Binding-site contacts:
Ligand atom C7 contacts residue ASN398 of chain 1.D at 4.0 Å.
Ligand atom C1 contacts residue ASN398 of chain 1.D at 1.4 Å.
Ligand atom C5 contacts residue GLU255 of chain 1.D at 4.5 Å.
Ligand atom C8 contacts residue LYS396 of chain 1.D at 4.1 Å.
Ligand atom C8 contacts residue NAG2 of chain 1.G at 3.7 Å.
Ligand atom O5 contacts residue ASN398 of chain 1.D at 2.4 Å (h-bond).
Ligand atom O5 contacts residue SER253 of chain 1.D at 4.4 Å.
Ligand atom C5 contacts residue ASN398 of chain 1.D at 3.7 Å.
Ligand atom C7 contacts residue NAG1 of chain 1.G at 4.4 Å.
Ligand atom N2 contacts residue ASN398 of chain 1.D at 2.9 Å (h-bond).
Ligand atom C4 contacts residue ASN398 of chain 1.D at 4.2 Å.
Ligand atom O6 contacts residue SER253 of chain 1.D at 4.0 Å.
Ligand atom C8 contacts residue NAG1 of chain 1.G at 3.4 Å.
Ligand atom O7 contacts residue ASN398 of chain 1.D at 4.5 Å.
Ligand atom C3 contacts residue ASN398 of chain 1.D at 3.8 Å.
Ligand atom C2 contacts residue ASN398 of chain 1.D at 2.4 Å.
Ligand atom C6 contacts residue SER253 of chain 1.D at 4.3 Å.

The protein below binds the small molecule below.
Small molecule (SMILES): CC(=O)N[C@H]1[C@H](O[C@H]2[C@H](O)[C@@H](NC(C)=O)CO[C@@H]2CO)O[C@H](CO)[C@@H](O)[C@@H]1O

Sequence of chain 1.D:
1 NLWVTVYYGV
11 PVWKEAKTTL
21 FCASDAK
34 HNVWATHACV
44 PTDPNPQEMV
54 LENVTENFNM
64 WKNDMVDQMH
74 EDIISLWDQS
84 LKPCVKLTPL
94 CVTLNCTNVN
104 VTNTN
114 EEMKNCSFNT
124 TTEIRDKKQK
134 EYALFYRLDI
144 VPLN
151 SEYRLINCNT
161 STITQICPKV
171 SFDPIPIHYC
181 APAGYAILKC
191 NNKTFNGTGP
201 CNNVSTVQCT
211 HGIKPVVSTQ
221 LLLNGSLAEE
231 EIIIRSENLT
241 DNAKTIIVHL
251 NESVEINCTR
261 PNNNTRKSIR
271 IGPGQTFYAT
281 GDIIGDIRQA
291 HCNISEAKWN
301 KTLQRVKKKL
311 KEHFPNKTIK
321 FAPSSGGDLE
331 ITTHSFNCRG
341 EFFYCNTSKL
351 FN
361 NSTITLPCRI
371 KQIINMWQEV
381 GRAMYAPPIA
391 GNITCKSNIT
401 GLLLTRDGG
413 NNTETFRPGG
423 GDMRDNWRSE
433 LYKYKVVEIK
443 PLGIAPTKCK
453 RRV